Sequence of chain 8.A:
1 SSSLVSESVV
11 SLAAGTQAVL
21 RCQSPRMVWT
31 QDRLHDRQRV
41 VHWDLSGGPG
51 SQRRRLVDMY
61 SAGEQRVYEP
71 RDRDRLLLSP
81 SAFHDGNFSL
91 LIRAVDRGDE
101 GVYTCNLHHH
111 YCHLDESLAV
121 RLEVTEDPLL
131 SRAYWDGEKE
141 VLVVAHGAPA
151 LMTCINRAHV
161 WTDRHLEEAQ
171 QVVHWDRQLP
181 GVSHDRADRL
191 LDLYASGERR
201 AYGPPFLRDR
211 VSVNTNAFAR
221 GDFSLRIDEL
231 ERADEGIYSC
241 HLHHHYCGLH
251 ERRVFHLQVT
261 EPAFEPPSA

This small molecule binds to this protein.
Small molecule (SMILES): CC(=O)N[C@@H]1[C@@H](O)[C@H](O)[C@@H](CO)O[C@H]1O

Binding-site contacts:
Ligand atom C5 contacts residue LEU151 of chain 8.A at 4.1 Å (hydrophobic).
Ligand atom C6 contacts residue LEU91 of chain 8.A at 3.7 Å (hydrophobic).
Ligand atom C6 contacts residue LEU151 of chain 8.A at 3.8 Å (hydrophobic).
Ligand atom C8 contacts residue ASN87 of chain 8.A at 4.3 Å.
Ligand atom O4 contacts residue LEU151 of chain 8.A at 4.1 Å.
Ligand atom O6 contacts residue LEU91 of chain 8.A at 4.1 Å.
Ligand atom C5 contacts residue ASN87 of chain 8.A at 3.7 Å.
Ligand atom C1 contacts residue ASN87 of chain 8.A at 1.4 Å.
Ligand atom C1 contacts residue SER89 of chain 8.A at 4.5 Å.
Ligand atom C7 contacts residue ASP85 of chain 8.A at 4.4 Å.
Ligand atom C3 contacts residue ASN87 of chain 8.A at 3.8 Å.
Ligand atom C2 contacts residue ASN87 of chain 8.A at 2.4 Å.
Ligand atom N2 contacts residue ASN87 of chain 8.A at 2.8 Å (h-bond).
Ligand atom O7 contacts residue ASN87 of chain 8.A at 3.0 Å (h-bond).
Ligand atom O7 contacts residue ASP85 of chain 8.A at 3.4 Å (salt-bridge).
Ligand atom O5 contacts residue ASN87 of chain 8.A at 2.4 Å (h-bond).
Ligand atom C4 contacts residue ASN87 of chain 8.A at 4.2 Å.
Ligand atom C7 contacts residue ASN87 of chain 8.A at 3.1 Å.